Sequence of chain 2.A:
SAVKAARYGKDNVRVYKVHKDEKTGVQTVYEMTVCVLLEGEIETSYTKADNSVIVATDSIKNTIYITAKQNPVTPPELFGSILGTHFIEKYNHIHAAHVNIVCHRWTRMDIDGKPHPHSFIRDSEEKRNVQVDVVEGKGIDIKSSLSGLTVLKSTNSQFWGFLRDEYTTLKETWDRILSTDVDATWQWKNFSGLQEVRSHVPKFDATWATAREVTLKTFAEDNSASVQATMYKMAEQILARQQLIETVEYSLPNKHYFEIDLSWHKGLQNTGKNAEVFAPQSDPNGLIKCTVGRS

This protein binds this small molecule.
Small molecule (SMILES): O=c1[nH]c(=O)c2nn[nH]c2[nH]1

Binding-site contacts:
Ligand atom N7 contacts residue PHE160 of chain 1.A at 3.6 Å.
Ligand atom C5 contacts residue PHE160 of chain 1.A at 3.4 Å (hydrophobic).
Ligand atom O6 contacts residue THR58 of chain 2.A at 3.9 Å.
Ligand atom N8 contacts residue ALA57 of chain 2.A at 3.8 Å.
Ligand atom O2 contacts residue SER227 of chain 1.A at 3.6 Å.
Ligand atom N9 contacts residue THR58 of chain 2.A at 4.0 Å.
Ligand atom C4 contacts residue ARG177 of chain 1.A at 3.8 Å.
Ligand atom N7 contacts residue THR58 of chain 2.A at 2.9 Å (h-bond).
Ligand atom O2 contacts residue VAL228 of chain 1.A at 2.9 Å (h-bond).
Ligand atom C4 contacts residue ASN255 of chain 1.A at 3.8 Å.
Ligand atom N9 contacts residue LEU171 of chain 1.A at 4.0 Å.
Ligand atom O2 contacts residue PHE160 of chain 1.A at 3.9 Å.
Ligand atom O2 contacts residue ASN255 of chain 1.A at 4.1 Å.
Ligand atom O2 contacts residue ARG177 of chain 1.A at 2.9 Å (salt-bridge).
Ligand atom N8 contacts residue PHE160 of chain 1.A at 3.6 Å.
Ligand atom O6 contacts residue GLN229 of chain 1.A at 2.9 Å (h-bond).
Ligand atom N9 contacts residue ARG177 of chain 1.A at 4.0 Å.
Ligand atom C2 contacts residue ARG177 of chain 1.A at 3.6 Å.
Ligand atom N1 contacts residue GLN229 of chain 1.A at 3.0 Å (h-bond).
Ligand atom N8 contacts residue LEU171 of chain 1.A at 3.8 Å.
Ligand atom N3 contacts residue ASN255 of chain 1.A at 3.3 Å (h-bond).
Ligand atom C2 contacts residue PHE160 of chain 1.A at 3.7 Å (hydrophobic).
Ligand atom C2 contacts residue VAL228 of chain 1.A at 4.0 Å (hydrophobic).
Ligand atom C5 contacts residue THR58 of chain 2.A at 4.0 Å.
Ligand atom O6 contacts residue TYR9 of chain 2.A at 3.8 Å.
Ligand atom N8 contacts residue ASP59 of chain 2.A at 3.9 Å.
Ligand atom O2 contacts residue GLN229 of chain 1.A at 3.8 Å.
Ligand atom O6 contacts residue PHE160 of chain 1.A at 4.1 Å.
Ligand atom N8 contacts residue THR58 of chain 2.A at 3.3 Å (h-bond).
Ligand atom N1 contacts residue PHE160 of chain 1.A at 3.6 Å.
Ligand atom N3 contacts residue PHE160 of chain 1.A at 3.7 Å.
Ligand atom C2 contacts residue ASN255 of chain 1.A at 3.9 Å.
Ligand atom N3 contacts residue ARG177 of chain 1.A at 3.0 Å (salt-bridge).
Ligand atom N9 contacts residue PHE160 of chain 1.A at 3.5 Å.
Ligand atom C2 contacts residue GLN229 of chain 1.A at 3.8 Å.
Ligand atom O6 contacts residue ILE55 of chain 2.A at 3.6 Å.
Ligand atom C4 contacts residue PHE160 of chain 1.A at 3.4 Å (hydrophobic).
Ligand atom C6 contacts residue PHE160 of chain 1.A at 3.5 Å (hydrophobic).
Ligand atom C6 contacts residue GLN229 of chain 1.A at 3.7 Å.
Ligand atom N7 contacts residue ALA57 of chain 2.A at 3.5 Å.

Sequence of chain 1.A:
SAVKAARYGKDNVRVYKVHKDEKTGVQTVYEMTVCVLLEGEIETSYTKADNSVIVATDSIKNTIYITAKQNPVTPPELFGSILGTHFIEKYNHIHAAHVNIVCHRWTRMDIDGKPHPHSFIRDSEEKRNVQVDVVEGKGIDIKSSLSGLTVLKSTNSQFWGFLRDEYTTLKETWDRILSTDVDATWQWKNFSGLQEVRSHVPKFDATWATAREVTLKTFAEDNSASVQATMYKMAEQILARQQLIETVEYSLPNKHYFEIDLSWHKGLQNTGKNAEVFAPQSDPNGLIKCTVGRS